Binding-site contacts:
Ligand atom O5' contacts residue THR345 of chain 1.A at 3.4 Å.
Ligand atom S1G contacts residue ARG129 of chain 1.B at 2.9 Å (salt-bridge).
Ligand atom O2B contacts residue LYS343 of chain 1.A at 2.8 Å (salt-bridge).
Ligand atom O3B contacts residue ILE341 of chain 1.A at 3.0 Å (h-bond).
Ligand atom C2' contacts residue PRO242 of chain 1.A at 3.4 Å (hydrophobic).
Ligand atom O2' contacts residue PRO242 of chain 1.A at 2.4 Å (h-bond).
Ligand atom N1 contacts residue PRO247 of chain 1.A at 3.3 Å.
Ligand atom C2 contacts residue THR345 of chain 1.A at 3.4 Å.
Ligand atom O2B contacts residue LYS344 of chain 1.A at 2.5 Å (salt-bridge).
Ligand atom C1' contacts residue PRO242 of chain 1.A at 3.4 Å (hydrophobic).
Ligand atom N6 contacts residue TYR476 of chain 1.A at 2.6 Å (h-bond).
Ligand atom PA contacts residue GLU132 of chain 1.B at 3.2 Å.
Ligand atom S1G contacts residue ARG157 of chain 1.B at 3.2 Å (salt-bridge).
Ligand atom N3 contacts residue THR345 of chain 1.A at 3.5 Å (h-bond).
Ligand atom C6 contacts residue LEU254 of chain 1.A at 3.4 Å (hydrophobic).
Ligand atom C8 contacts residue PHE245 of chain 1.A at 3.4 Å (hydrophobic).
Ligand atom O3G contacts residue ARG157 of chain 1.B at 3.6 Å (salt-bridge).
Ligand atom O2A contacts residue GLU132 of chain 1.B at 2.3 Å (salt-bridge).
Ligand atom N1 contacts residue LEU254 of chain 1.A at 3.3 Å.
Ligand atom PA contacts residue ARG501 of chain 1.A at 3.3 Å.
Ligand atom O2G contacts residue SER340 of chain 1.A at 3.4 Å (h-bond).
Ligand atom O1A contacts residue GLU132 of chain 1.B at 3.0 Å (salt-bridge).
Ligand atom O2G contacts residue LYS439 of chain 1.A at 2.8 Å (salt-bridge).
Ligand atom N7 contacts residue TYR476 of chain 1.A at 3.5 Å (h-bond).
Ligand atom O1A contacts residue LYS344 of chain 1.A at 3.3 Å.
Ligand atom N6 contacts residue GLN252 of chain 1.A at 2.7 Å (h-bond).
Ligand atom O2G contacts residue LYS343 of chain 1.A at 2.9 Å (salt-bridge).
Ligand atom O2B contacts residue ILE341 of chain 1.A at 3.0 Å (h-bond).
Ligand atom S1G contacts residue ARG128 of chain 1.B at 3.0 Å (salt-bridge).
Ligand atom O2A contacts residue ARG501 of chain 1.A at 2.6 Å (salt-bridge).
Ligand atom C8 contacts residue PRO242 of chain 1.A at 3.3 Å (hydrophobic).
Ligand atom C5' contacts residue ILE341 of chain 1.A at 3.5 Å (hydrophobic).
Ligand atom N1 contacts residue VAL253 of chain 1.A at 3.5 Å.
Ligand atom O1B contacts residue ARG129 of chain 1.B at 2.5 Å (salt-bridge).
Ligand atom O3A contacts residue ILE341 of chain 1.A at 2.9 Å (h-bond).
Ligand atom C6 contacts residue PRO247 of chain 1.A at 3.5 Å (hydrophobic).
Ligand atom PB contacts residue ILE341 of chain 1.A at 3.1 Å.
Ligand atom O3G contacts residue ARG501 of chain 1.A at 2.6 Å (salt-bridge).
Ligand atom N7 contacts residue PHE245 of chain 1.A at 3.0 Å (h-bond).
Ligand atom O3A contacts residue ARG501 of chain 1.A at 2.9 Å (salt-bridge).

Sequence of chain 1.B:
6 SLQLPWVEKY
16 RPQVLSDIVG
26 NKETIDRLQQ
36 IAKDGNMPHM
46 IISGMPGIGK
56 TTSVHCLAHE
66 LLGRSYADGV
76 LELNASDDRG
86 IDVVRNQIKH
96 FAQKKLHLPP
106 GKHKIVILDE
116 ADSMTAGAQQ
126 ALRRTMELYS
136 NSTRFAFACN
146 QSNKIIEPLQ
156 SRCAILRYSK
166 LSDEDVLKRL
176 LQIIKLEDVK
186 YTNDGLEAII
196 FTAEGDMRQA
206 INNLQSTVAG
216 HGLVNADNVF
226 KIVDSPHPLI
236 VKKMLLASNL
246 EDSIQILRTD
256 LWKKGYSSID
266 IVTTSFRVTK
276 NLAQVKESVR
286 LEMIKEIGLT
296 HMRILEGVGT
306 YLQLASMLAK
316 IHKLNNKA

Sequence of chain 1.A:
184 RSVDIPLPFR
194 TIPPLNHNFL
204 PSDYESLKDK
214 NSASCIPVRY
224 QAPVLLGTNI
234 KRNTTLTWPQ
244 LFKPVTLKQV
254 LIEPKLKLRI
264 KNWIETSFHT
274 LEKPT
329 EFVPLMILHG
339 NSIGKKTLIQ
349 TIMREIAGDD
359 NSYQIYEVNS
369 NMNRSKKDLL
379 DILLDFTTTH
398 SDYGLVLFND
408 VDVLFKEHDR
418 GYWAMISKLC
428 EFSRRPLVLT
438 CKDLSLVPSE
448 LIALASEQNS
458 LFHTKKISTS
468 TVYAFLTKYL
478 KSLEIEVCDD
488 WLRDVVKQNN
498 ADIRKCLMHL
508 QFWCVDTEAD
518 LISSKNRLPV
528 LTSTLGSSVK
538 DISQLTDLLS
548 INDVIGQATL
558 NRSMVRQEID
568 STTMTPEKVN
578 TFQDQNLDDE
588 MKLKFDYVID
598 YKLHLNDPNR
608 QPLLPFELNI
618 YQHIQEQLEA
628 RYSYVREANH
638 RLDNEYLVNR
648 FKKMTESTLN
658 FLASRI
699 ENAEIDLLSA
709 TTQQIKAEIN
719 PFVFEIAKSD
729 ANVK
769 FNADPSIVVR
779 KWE

This small molecule binds to this protein.
Small molecule (SMILES): Nc1ncnc2c1ncn2[C@@H]1O[C@H](COP(=O)(O)OP(=O)(O)OP(O)(O)=S)[C@@H](O)[C@H]1O